Binding-site contacts:
Ligand atom C1 contacts residue ARG77 of chain 15.E at 3.4 Å.
Ligand atom C5 contacts residue ASN93 of chain 15.E at 4.3 Å.
Ligand atom O6 contacts residue THR94 of chain 15.E at 3.7 Å.
Ligand atom O4 contacts residue ILE79 of chain 15.E at 3.4 Å (h-bond).
Ligand atom C11 contacts residue ASP85 of chain 15.A at 3.8 Å.
Ligand atom O1B contacts residue ARG77 of chain 15.E at 2.8 Å (salt-bridge).
Ligand atom C7 contacts residue TYR72 of chain 15.E at 4.2 Å (hydrophobic).
Ligand atom O4 contacts residue THR291 of chain 15.E at 3.4 Å.
Ligand atom C6 contacts residue ASN93 of chain 15.E at 3.5 Å.
Ligand atom C5 contacts residue TYR72 of chain 15.E at 3.5 Å (hydrophobic).
Ligand atom O10 contacts residue THR291 of chain 15.E at 4.0 Å.
Ligand atom C2 contacts residue GLY78 of chain 15.E at 4.2 Å.
Ligand atom O6 contacts residue ASN93 of chain 15.E at 2.8 Å (h-bond).
Ligand atom O1B contacts residue TYR72 of chain 15.E at 3.7 Å.
Ligand atom O4 contacts residue GLY78 of chain 15.E at 3.1 Å.
Ligand atom O10 contacts residue ASN293 of chain 15.E at 3.8 Å.
Ligand atom C10 contacts residue TYR72 of chain 15.E at 4.2 Å (hydrophobic).
Ligand atom O4 contacts residue HIS298 of chain 15.E at 3.1 Å (h-bond).
Ligand atom O3 contacts residue GLY78 of chain 15.E at 3.6 Å.
Ligand atom C3 contacts residue GLY78 of chain 15.E at 4.1 Å.
Ligand atom N5 contacts residue TYR72 of chain 15.E at 3.2 Å (h-bond).
Ligand atom C3 contacts residue HIS298 of chain 15.E at 3.6 Å.
Ligand atom C8 contacts residue TYR72 of chain 15.E at 4.2 Å (hydrophobic).
Ligand atom C4 contacts residue HIS298 of chain 15.E at 3.7 Å.
Ligand atom O6 contacts residue ARG77 of chain 15.E at 4.0 Å.
Ligand atom O1A contacts residue ARG77 of chain 15.E at 3.1 Å (salt-bridge).
Ligand atom O4 contacts residue VAL296 of chain 15.E at 4.2 Å.
Ligand atom O6 contacts residue GLY78 of chain 15.E at 3.8 Å.
Ligand atom C1 contacts residue TYR72 of chain 15.E at 3.7 Å (hydrophobic).
Ligand atom O3 contacts residue VAL296 of chain 15.E at 4.2 Å.
Ligand atom C4 contacts residue TYR72 of chain 15.E at 3.2 Å (hydrophobic).
Ligand atom O4 contacts residue TYR72 of chain 15.E at 3.9 Å.
Ligand atom C3 contacts residue GLY78 of chain 15.E at 4.2 Å.
Ligand atom C3 contacts residue VAL296 of chain 15.E at 3.5 Å (hydrophobic).
Ligand atom O8 contacts residue TYR72 of chain 15.E at 3.2 Å (h-bond).
Ligand atom O1A contacts residue GLY78 of chain 15.E at 3.6 Å (h-bond).
Ligand atom C6 contacts residue TYR72 of chain 15.E at 3.5 Å (hydrophobic).
Ligand atom C4 contacts residue GLY78 of chain 15.E at 3.4 Å.
Ligand atom C4 contacts residue ARG77 of chain 15.E at 4.2 Å.
Ligand atom O1A contacts residue TYR72 of chain 15.E at 3.4 Å.

The protein below binds the small molecule below.
Small molecule (SMILES): CC(=O)N[C@H]1[C@H]([C@H](O)[C@H](O)CO)O[C@@](O[C@H]2[C@@H](O)[C@@H](CO)O[C@@H](O[C@H]3[C@H](O)[C@@H](O)[C@H](O)O[C@@H]3CO)[C@@H]2O)(C(=O)O)C[C@@H]1O

Sequence of chain 15.E:
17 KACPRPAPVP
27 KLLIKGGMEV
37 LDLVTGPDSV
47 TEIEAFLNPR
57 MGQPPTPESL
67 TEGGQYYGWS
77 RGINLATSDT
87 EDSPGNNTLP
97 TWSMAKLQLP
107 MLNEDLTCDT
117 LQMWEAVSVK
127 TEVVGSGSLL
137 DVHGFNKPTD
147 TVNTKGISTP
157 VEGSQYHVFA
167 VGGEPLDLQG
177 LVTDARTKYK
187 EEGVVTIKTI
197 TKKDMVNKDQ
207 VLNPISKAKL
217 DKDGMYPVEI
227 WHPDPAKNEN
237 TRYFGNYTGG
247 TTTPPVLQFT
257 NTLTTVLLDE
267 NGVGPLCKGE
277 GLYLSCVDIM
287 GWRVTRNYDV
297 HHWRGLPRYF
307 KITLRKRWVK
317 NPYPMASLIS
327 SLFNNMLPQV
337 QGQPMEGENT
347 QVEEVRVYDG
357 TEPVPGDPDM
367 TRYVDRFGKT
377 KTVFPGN

Sequence of chain 15.A:
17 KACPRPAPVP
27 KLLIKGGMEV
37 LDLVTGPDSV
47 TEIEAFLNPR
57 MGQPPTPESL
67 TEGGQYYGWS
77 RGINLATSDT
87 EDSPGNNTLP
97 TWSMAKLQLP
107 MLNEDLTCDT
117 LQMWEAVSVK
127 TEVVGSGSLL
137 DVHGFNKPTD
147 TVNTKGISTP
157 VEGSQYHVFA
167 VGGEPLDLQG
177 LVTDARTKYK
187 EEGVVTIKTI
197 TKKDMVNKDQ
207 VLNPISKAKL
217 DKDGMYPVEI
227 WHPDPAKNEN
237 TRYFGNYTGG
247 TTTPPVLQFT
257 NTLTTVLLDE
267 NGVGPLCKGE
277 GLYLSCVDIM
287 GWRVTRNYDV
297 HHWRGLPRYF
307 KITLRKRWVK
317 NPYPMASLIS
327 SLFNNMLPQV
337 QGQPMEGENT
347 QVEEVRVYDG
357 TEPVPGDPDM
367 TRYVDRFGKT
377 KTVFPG